Sequence of chain 1.D:
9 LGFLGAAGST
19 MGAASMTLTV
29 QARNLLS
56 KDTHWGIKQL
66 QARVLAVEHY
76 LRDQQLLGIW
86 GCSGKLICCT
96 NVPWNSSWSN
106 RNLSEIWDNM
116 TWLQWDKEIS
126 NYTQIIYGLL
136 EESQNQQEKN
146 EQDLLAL

Binding-site contacts:
Ligand atom C7 contacts residue GLU123 of chain 1.D at 4.2 Å.
Ligand atom O7 contacts residue GLU123 of chain 1.D at 4.5 Å.
Ligand atom C8 contacts residue ILE124 of chain 1.D at 4.0 Å (hydrophobic).
Ligand atom O7 contacts residue ASN126 of chain 1.D at 3.3 Å (h-bond).
Ligand atom N2 contacts residue SER125 of chain 1.D at 4.4 Å.
Ligand atom C8 contacts residue TYR127 of chain 1.D at 4.2 Å (hydrophobic).
Ligand atom C5 contacts residue ASN126 of chain 1.D at 3.8 Å.
Ligand atom C7 contacts residue TYR127 of chain 1.D at 4.3 Å (hydrophobic).
Ligand atom C2 contacts residue ASN126 of chain 1.D at 2.5 Å.
Ligand atom C4 contacts residue ASN126 of chain 1.D at 4.4 Å.
Ligand atom C8 contacts residue SER125 of chain 1.D at 3.6 Å.
Ligand atom C7 contacts residue ASN126 of chain 1.D at 3.3 Å.
Ligand atom N2 contacts residue ASN126 of chain 1.D at 2.9 Å (h-bond).
Ligand atom C8 contacts residue ASN126 of chain 1.D at 3.8 Å.
Ligand atom C8 contacts residue GLU123 of chain 1.D at 3.0 Å.
Ligand atom C3 contacts residue ASN126 of chain 1.D at 3.9 Å.
Ligand atom O7 contacts residue TYR127 of chain 1.D at 3.2 Å (h-bond).
Ligand atom C1 contacts residue ASN126 of chain 1.D at 1.5 Å.
Ligand atom C8 contacts residue LYS122 of chain 1.D at 3.4 Å.
Ligand atom O5 contacts residue ASN126 of chain 1.D at 2.5 Å (h-bond).

A protein and the small-molecule ligand that binds it are described below.
Small molecule (SMILES): CC(=O)N[C@@H]1[C@@H](O)[C@H](O)[C@@H](CO)O[C@H]1O